Binding-site contacts:
Ligand atom CM6 contacts residue TYR144 of chain 21.A at 3.6 Å (hydrophobic).
Ligand atom C5B contacts residue LEU181 of chain 21.A at 3.5 Å (hydrophobic).
Ligand atom F1 contacts residue TYR142 of chain 21.A at 3.3 Å.
Ligand atom F2 contacts residue TYR142 of chain 21.A at 3.6 Å.
Ligand atom O1B contacts residue ILE98 of chain 21.A at 3.1 Å.
Ligand atom C4 contacts residue TYR190 of chain 21.A at 3.6 Å (hydrophobic).
Ligand atom C3A contacts residue TYR144 of chain 21.A at 3.7 Å (hydrophobic).
Ligand atom C4B contacts residue LEU181 of chain 21.A at 3.8 Å (hydrophobic).
Ligand atom CM6 contacts residue MET214 of chain 21.A at 3.4 Å (hydrophobic).
Ligand atom CM6 contacts residue LEU184 of chain 21.A at 3.4 Å (hydrophobic).
Ligand atom C2A contacts residue PHE179 of chain 21.A at 3.5 Å (hydrophobic).
Ligand atom C3A contacts residue PHE179 of chain 21.A at 3.4 Å (hydrophobic).
Ligand atom F2 contacts residue VAL168 of chain 21.A at 2.9 Å.
Ligand atom F3 contacts residue TYR142 of chain 21.A at 2.6 Å.
Ligand atom C1B contacts residue LEU181 of chain 21.A at 3.8 Å (hydrophobic).
Ligand atom F1 contacts residue LEU217 of chain 21.A at 3.3 Å.
Ligand atom F3 contacts residue MET143 of chain 21.A at 3.3 Å.
Ligand atom C4 contacts residue LEU100 of chain 21.A at 3.7 Å (hydrophobic).
Ligand atom C2A contacts residue TYR144 of chain 21.A at 3.6 Å (hydrophobic).
Ligand atom F2 contacts residue PHE179 of chain 21.A at 3.6 Å.
Ligand atom C1B contacts residue ILE98 of chain 21.A at 3.7 Å (hydrophobic).
Ligand atom CM3 contacts residue ASN212 of chain 21.A at 3.6 Å.
Ligand atom CM2 contacts residue ILE122 of chain 21.A at 3.5 Å (hydrophobic).
Ligand atom C3 contacts residue LEU100 of chain 21.A at 3.6 Å (hydrophobic).
Ligand atom O1 contacts residue LEU100 of chain 21.A at 3.7 Å.
Ligand atom F3 contacts residue ALA166 of chain 21.A at 3.2 Å.
Ligand atom O1A contacts residue TYR144 of chain 21.A at 3.3 Å.
Ligand atom F1 contacts residue MET124 of chain 21.A at 3.5 Å.
Ligand atom N2 contacts residue LEU100 of chain 21.A at 3.8 Å.
Ligand atom C6B contacts residue LEU181 of chain 21.A at 3.5 Å (hydrophobic).
Ligand atom O1 contacts residue MET214 of chain 21.A at 3.3 Å.
Ligand atom C1C contacts residue MET214 of chain 21.A at 3.5 Å (hydrophobic).
Ligand atom N1A contacts residue PHE179 of chain 21.A at 3.6 Å.
Ligand atom CM4 contacts residue TYR142 of chain 21.A at 3.5 Å (hydrophobic).
Ligand atom N3A contacts residue LEU217 of chain 21.A at 3.6 Å.
Ligand atom N3A contacts residue PHE179 of chain 21.A at 3.2 Å.
Ligand atom CM3 contacts residue TYR190 of chain 21.A at 3.7 Å (hydrophobic).
Ligand atom C5B contacts residue TYR144 of chain 21.A at 3.7 Å (hydrophobic).
Ligand atom N1A contacts residue TYR144 of chain 21.A at 3.3 Å.
Ligand atom F3 contacts residue TYR144 of chain 21.A at 3.1 Å.

Sequence of chain 21.C:
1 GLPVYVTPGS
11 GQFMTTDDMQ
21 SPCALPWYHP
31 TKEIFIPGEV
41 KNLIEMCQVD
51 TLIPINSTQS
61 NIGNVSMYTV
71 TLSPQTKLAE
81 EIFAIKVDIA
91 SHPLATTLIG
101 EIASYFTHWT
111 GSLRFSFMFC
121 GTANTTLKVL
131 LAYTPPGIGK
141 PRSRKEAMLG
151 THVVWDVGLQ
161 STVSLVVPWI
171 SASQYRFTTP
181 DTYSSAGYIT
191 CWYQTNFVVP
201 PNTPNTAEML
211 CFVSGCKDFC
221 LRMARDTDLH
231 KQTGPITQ

Sequence of chain 21.A:
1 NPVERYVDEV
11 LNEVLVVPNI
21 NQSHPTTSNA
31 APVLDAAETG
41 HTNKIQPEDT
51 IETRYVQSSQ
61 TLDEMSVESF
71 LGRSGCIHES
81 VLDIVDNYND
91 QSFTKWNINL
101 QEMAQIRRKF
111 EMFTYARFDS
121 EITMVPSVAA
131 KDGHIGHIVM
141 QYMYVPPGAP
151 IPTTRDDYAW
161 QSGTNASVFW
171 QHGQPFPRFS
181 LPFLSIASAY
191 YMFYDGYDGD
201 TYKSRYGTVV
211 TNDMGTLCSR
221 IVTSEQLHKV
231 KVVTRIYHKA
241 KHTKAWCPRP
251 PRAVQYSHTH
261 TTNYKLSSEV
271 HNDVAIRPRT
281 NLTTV

A small-molecule ligand and the protein it binds are described below.
Small molecule (SMILES): Cc1cc(CCCOc2c(C)cc(-c3noc(C(F)(F)F)n3)cc2C)on1